Sequence of chain 1.A:
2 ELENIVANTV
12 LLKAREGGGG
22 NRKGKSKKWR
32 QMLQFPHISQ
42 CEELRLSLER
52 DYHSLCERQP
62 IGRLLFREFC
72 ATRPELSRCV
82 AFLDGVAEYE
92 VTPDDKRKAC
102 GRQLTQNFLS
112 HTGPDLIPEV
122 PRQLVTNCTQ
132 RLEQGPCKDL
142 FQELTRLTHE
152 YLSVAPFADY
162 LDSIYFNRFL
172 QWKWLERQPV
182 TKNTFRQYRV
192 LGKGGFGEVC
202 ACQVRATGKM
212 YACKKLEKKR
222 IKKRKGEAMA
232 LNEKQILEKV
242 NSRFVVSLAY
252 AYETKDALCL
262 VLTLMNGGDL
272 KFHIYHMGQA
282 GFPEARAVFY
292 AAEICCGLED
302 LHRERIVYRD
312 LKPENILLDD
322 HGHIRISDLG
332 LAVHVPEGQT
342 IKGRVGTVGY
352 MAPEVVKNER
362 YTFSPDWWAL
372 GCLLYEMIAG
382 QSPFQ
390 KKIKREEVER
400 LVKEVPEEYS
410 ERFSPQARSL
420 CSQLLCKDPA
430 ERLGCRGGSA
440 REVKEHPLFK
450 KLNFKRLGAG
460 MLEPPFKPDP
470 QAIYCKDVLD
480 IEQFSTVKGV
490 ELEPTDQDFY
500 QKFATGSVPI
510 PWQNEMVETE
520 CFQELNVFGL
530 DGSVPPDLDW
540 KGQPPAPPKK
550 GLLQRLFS

Binding-site contacts:
Ligand atom C6 contacts residue LEU318 of chain 1.A at 3.3 Å (hydrophobic).
Ligand atom C5 contacts residue LEU318 of chain 1.A at 3.3 Å (hydrophobic).
Ligand atom C10 contacts residue LEU318 of chain 1.A at 3.9 Å (hydrophobic).
Ligand atom O4' contacts residue LEU192 of chain 1.A at 3.8 Å.
Ligand atom O5' contacts residue ASN316 of chain 1.A at 3.9 Å.
Ligand atom O2' contacts residue ASP270 of chain 1.A at 3.0 Å (salt-bridge).
Ligand atom N11 contacts residue LYS215 of chain 1.A at 3.6 Å.
Ligand atom N9 contacts residue VAL200 of chain 1.A at 3.6 Å.
Ligand atom N1 contacts residue LEU318 of chain 1.A at 3.9 Å.
Ligand atom C8 contacts residue VAL200 of chain 1.A at 3.5 Å (hydrophobic).
Ligand atom O5' contacts residue GLU315 of chain 1.A at 3.8 Å.
Ligand atom C2' contacts residue ASP270 of chain 1.A at 3.6 Å.
Ligand atom C2 contacts residue MET266 of chain 1.A at 3.4 Å (hydrophobic).
Ligand atom N6 contacts residue LEU318 of chain 1.A at 3.5 Å.
Ligand atom C1' contacts residue LEU192 of chain 1.A at 3.7 Å (hydrophobic).
Ligand atom N1 contacts residue THR264 of chain 1.A at 4.1 Å.
Ligand atom C3' contacts residue ASP270 of chain 1.A at 3.7 Å.
Ligand atom C4 contacts residue LEU318 of chain 1.A at 3.9 Å (hydrophobic).
Ligand atom N11 contacts residue LEU263 of chain 1.A at 3.8 Å.
Ligand atom O4' contacts residue GLY193 of chain 1.A at 3.7 Å.
Ligand atom C7 contacts residue VAL200 of chain 1.A at 3.9 Å (hydrophobic).
Ligand atom O12 contacts residue LEU263 of chain 1.A at 3.8 Å.
Ligand atom N6 contacts residue THR264 of chain 1.A at 2.9 Å (h-bond).
Ligand atom N6 contacts residue ALA213 of chain 1.A at 3.7 Å.
Ligand atom C4 contacts residue VAL200 of chain 1.A at 4.0 Å (hydrophobic).
Ligand atom C6 contacts residue THR264 of chain 1.A at 3.9 Å.
Ligand atom O12 contacts residue SER328 of chain 1.A at 3.5 Å.
Ligand atom N6 contacts residue MET266 of chain 1.A at 3.9 Å.
Ligand atom C6 contacts residue ALA213 of chain 1.A at 3.8 Å (hydrophobic).
Ligand atom O3' contacts residue GLU315 of chain 1.A at 3.5 Å (salt-bridge).
Ligand atom O5' contacts residue ASP329 of chain 1.A at 4.0 Å.
Ligand atom N11 contacts residue ASP329 of chain 1.A at 3.4 Å (salt-bridge).
Ligand atom N1 contacts residue MET266 of chain 1.A at 3.2 Å (h-bond).
Ligand atom C7 contacts residue LEU318 of chain 1.A at 3.6 Å (hydrophobic).
Ligand atom O4' contacts residue VAL200 of chain 1.A at 4.0 Å.
Ligand atom O2' contacts residue LEU192 of chain 1.A at 3.4 Å (h-bond).
Ligand atom O3' contacts residue ASP270 of chain 1.A at 2.7 Å (salt-bridge).
Ligand atom O12 contacts residue LEU318 of chain 1.A at 3.5 Å.
Ligand atom C3' contacts residue GLU315 of chain 1.A at 3.9 Å.
Ligand atom N1 contacts residue ALA213 of chain 1.A at 4.0 Å.

This small molecule binds to this protein.
Small molecule (SMILES): NC(=O)c1cn([C@@H]2O[C@H](CO)[C@@H](O)[C@H]2O)c2ncnc(N)c12